Sequence of chain 2.G:
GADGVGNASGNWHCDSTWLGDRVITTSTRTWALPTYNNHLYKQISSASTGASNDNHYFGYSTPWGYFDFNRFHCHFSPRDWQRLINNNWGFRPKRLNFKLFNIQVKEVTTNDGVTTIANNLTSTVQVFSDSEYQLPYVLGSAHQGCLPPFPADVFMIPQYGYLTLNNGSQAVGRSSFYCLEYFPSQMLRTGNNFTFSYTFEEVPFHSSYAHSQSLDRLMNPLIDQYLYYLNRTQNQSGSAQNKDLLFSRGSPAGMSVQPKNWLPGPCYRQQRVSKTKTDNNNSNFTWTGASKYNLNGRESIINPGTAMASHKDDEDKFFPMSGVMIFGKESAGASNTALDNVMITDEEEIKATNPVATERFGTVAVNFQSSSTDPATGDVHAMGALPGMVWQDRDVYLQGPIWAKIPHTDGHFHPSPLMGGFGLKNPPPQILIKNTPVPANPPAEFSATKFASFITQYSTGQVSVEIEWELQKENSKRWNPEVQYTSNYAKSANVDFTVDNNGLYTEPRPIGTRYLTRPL

Binding-site contacts:
Ligand atom C6 contacts residue PRO631 of chain 2.G at 4.3 Å (hydrophobic).
Ligand atom N9 contacts residue HIS630 of chain 2.G at 4.4 Å.
Ligand atom C5 contacts residue PRO631 of chain 2.G at 4.4 Å (hydrophobic).
Ligand atom C5 contacts residue PRO420 of chain 2.G at 4.5 Å (hydrophobic).
Ligand atom N1 contacts residue PRO631 of chain 2.G at 4.2 Å.
Ligand atom N1 contacts residue GLY639 of chain 2.G at 3.0 Å (h-bond).
Ligand atom C5 contacts residue SER632 of chain 2.G at 3.9 Å.
Ligand atom N7 contacts residue HIS630 of chain 2.G at 3.7 Å.
Ligand atom N6 contacts residue SER632 of chain 2.G at 3.6 Å.
Ligand atom N6 contacts residue GLY639 of chain 2.G at 3.5 Å (h-bond).
Ligand atom C2 contacts residue GLY639 of chain 2.G at 2.9 Å.
Ligand atom N3 contacts residue GLY639 of chain 2.G at 4.2 Å.
Ligand atom C6 contacts residue GLY639 of chain 2.G at 3.7 Å.
Ligand atom C6 contacts residue SER632 of chain 2.G at 4.0 Å.
Ligand atom N6 contacts residue PHE638 of chain 2.G at 3.7 Å.
Ligand atom C2 contacts residue ILE622 of chain 2.G at 4.3 Å (hydrophobic).
Ligand atom N7 contacts residue SER632 of chain 2.G at 3.7 Å.
Ligand atom N6 contacts residue GLY637 of chain 2.G at 3.4 Å (h-bond).
Ligand atom C8 contacts residue HIS630 of chain 2.G at 3.3 Å.
Ligand atom C4 contacts residue PRO631 of chain 2.G at 4.2 Å (hydrophobic).
Ligand atom N3 contacts residue PRO631 of chain 2.G at 4.1 Å.
Ligand atom N6 contacts residue PRO633 of chain 2.G at 4.4 Å.
Ligand atom N9 contacts residue PRO631 of chain 2.G at 3.8 Å.
Ligand atom N1 contacts residue PHE638 of chain 2.G at 4.1 Å.
Ligand atom N7 contacts residue ASP609 of chain 2.G at 4.0 Å.
Ligand atom C2 contacts residue PRO631 of chain 2.G at 4.2 Å (hydrophobic).

A protein and the small-molecule ligand that binds it are described below.
Small molecule (SMILES): Nc1ncnc2[nH]cnc12